Binding-site contacts:
Ligand atom C8 contacts residue SER347 of chain 1.U at 3.9 Å.
Ligand atom C5 contacts residue ASN348 of chain 1.U at 3.6 Å.
Ligand atom C8 contacts residue ASN348 of chain 1.U at 4.2 Å.
Ligand atom C3 contacts residue ASN348 of chain 1.U at 3.9 Å.
Ligand atom C3 contacts residue GLY316 of chain 1.U at 3.7 Å.
Ligand atom C7 contacts residue PHE315 of chain 1.U at 3.6 Å (hydrophobic).
Ligand atom C3 contacts residue THR317 of chain 1.U at 4.4 Å.
Ligand atom O5 contacts residue ASN348 of chain 1.U at 2.2 Å (h-bond).
Ligand atom C7 contacts residue ASN348 of chain 1.U at 3.1 Å.
Ligand atom C4 contacts residue GLY316 of chain 1.U at 4.5 Å.
Ligand atom N2 contacts residue ASN348 of chain 1.U at 3.2 Å (h-bond).
Ligand atom C2 contacts residue ASN348 of chain 1.U at 2.6 Å.
Ligand atom C7 contacts residue TYR276 of chain 1.U at 3.7 Å (hydrophobic).
Ligand atom O3 contacts residue GLY316 of chain 1.U at 3.8 Å.
Ligand atom O4 contacts residue GLY316 of chain 1.U at 4.2 Å.
Ligand atom N2 contacts residue PHE315 of chain 1.U at 3.1 Å (h-bond).
Ligand atom C8 contacts residue PHE315 of chain 1.U at 3.4 Å (hydrophobic).
Ligand atom C1 contacts residue ASN348 of chain 1.U at 1.4 Å.
Ligand atom C7 contacts residue SER347 of chain 1.U at 4.5 Å.
Ligand atom C4 contacts residue ASN348 of chain 1.U at 4.2 Å.
Ligand atom O7 contacts residue ASN348 of chain 1.U at 2.9 Å (h-bond).
Ligand atom C5 contacts residue THR317 of chain 1.U at 3.9 Å.
Ligand atom C2 contacts residue THR317 of chain 1.U at 4.2 Å.
Ligand atom O7 contacts residue TYR276 of chain 1.U at 3.1 Å.
Ligand atom C1 contacts residue THR317 of chain 1.U at 3.6 Å.
Ligand atom C2 contacts residue PHE315 of chain 1.U at 4.1 Å (hydrophobic).
Ligand atom O3 contacts residue PHE315 of chain 1.U at 3.7 Å.
Ligand atom C3 contacts residue PHE315 of chain 1.U at 3.8 Å (hydrophobic).
Ligand atom O5 contacts residue THR317 of chain 1.U at 4.0 Å.
Ligand atom C8 contacts residue TRP391 of chain 1.U at 3.5 Å (hydrophobic).
Ligand atom N2 contacts residue THR317 of chain 1.U at 3.8 Å.
Ligand atom C8 contacts residue TYR276 of chain 1.U at 3.7 Å (hydrophobic).

Sequence of chain 1.U:
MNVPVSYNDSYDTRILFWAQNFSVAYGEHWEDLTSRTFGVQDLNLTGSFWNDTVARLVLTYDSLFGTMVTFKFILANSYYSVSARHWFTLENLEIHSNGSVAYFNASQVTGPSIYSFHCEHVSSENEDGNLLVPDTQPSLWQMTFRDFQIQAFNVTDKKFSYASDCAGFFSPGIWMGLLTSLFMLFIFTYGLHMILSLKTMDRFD

A small-molecule ligand and the protein it binds are described below.
Small molecule (SMILES): CC(=O)N[C@@H]1[C@@H](O)[C@H](O)[C@@H](CO)O[C@H]1O